Binding-site contacts:
Ligand atom O10 contacts residue ARG104 of chain 1.A at 3.4 Å (salt-bridge).
Ligand atom O10 contacts residue THR103 of chain 1.A at 3.6 Å.
Ligand atom O10 contacts residue PRO105 of chain 1.A at 3.8 Å.
Ligand atom C51 contacts residue ILE138 of chain 1.A at 3.6 Å (hydrophobic).
Ligand atom O3 contacts residue GLN116 of chain 1.A at 2.7 Å (h-bond).
Ligand atom C1B contacts residue MG1 of chain 1.C at 3.7 Å.
Ligand atom O3 contacts residue LYS64 of chain 1.A at 2.5 Å (salt-bridge).
Ligand atom C4 contacts residue GLN116 of chain 1.A at 3.8 Å.
Ligand atom O3 contacts residue ASN82 of chain 1.A at 3.0 Å (h-bond).
Ligand atom C3 contacts residue GLN116 of chain 1.A at 3.6 Å.
Ligand atom O21 contacts residue LYS64 of chain 1.A at 3.1 Å (salt-bridge).
Ligand atom O1C contacts residue ILE138 of chain 1.A at 3.8 Å.
Ligand atom C1B contacts residue ILE138 of chain 1.A at 3.4 Å (hydrophobic).
Ligand atom C4 contacts residue ASN82 of chain 1.A at 3.0 Å.
Ligand atom O21 contacts residue GLN116 of chain 1.A at 3.9 Å.
Ligand atom O12 contacts residue MG1 of chain 1.C at 2.3 Å.
Ligand atom C9 contacts residue MET177 of chain 1.B at 3.0 Å (hydrophobic).
Ligand atom C10 contacts residue ARG104 of chain 1.A at 3.9 Å.
Ligand atom O12 contacts residue HIS100 of chain 1.A at 3.1 Å (h-bond).
Ligand atom C5 contacts residue ILE138 of chain 1.A at 3.7 Å (hydrophobic).
Ligand atom C11 contacts residue MG1 of chain 1.C at 3.3 Å.
Ligand atom C12 contacts residue ILE138 of chain 1.A at 3.3 Å (hydrophobic).
Ligand atom C12 contacts residue MG1 of chain 1.C at 3.3 Å.
Ligand atom C62 contacts residue VAL113 of chain 1.A at 3.6 Å (hydrophobic).
Ligand atom O21 contacts residue SER67 of chain 1.A at 3.4 Å (h-bond).
Ligand atom C61 contacts residue PRO105 of chain 1.A at 3.9 Å (hydrophobic).
Ligand atom N21 contacts residue GLN109 of chain 1.A at 3.7 Å.
Ligand atom C10 contacts residue PRO105 of chain 1.A at 3.6 Å (hydrophobic).
Ligand atom C21 contacts residue LYS64 of chain 1.A at 3.9 Å.
Ligand atom C3 contacts residue ASN82 of chain 1.A at 3.5 Å.
Ligand atom O12 contacts residue ILE138 of chain 1.A at 3.8 Å.
Ligand atom C1A contacts residue PRO105 of chain 1.A at 3.7 Å (hydrophobic).
Ligand atom C5 contacts residue GLN116 of chain 1.A at 3.9 Å.
Ligand atom O1C contacts residue PHE86 of chain 1.A at 3.8 Å.
Ligand atom C3 contacts residue LYS64 of chain 1.A at 3.5 Å.
Ligand atom C9 contacts residue ARG104 of chain 1.A at 3.6 Å.
Ligand atom C41 contacts residue ILE138 of chain 1.A at 3.0 Å (hydrophobic).
Ligand atom O11 contacts residue MG1 of chain 1.C at 2.2 Å.
Ligand atom C8 contacts residue MET177 of chain 1.B at 3.0 Å (hydrophobic).
Ligand atom C1C contacts residue ILE138 of chain 1.A at 3.5 Å (hydrophobic).

Sequence of chain 1.B:
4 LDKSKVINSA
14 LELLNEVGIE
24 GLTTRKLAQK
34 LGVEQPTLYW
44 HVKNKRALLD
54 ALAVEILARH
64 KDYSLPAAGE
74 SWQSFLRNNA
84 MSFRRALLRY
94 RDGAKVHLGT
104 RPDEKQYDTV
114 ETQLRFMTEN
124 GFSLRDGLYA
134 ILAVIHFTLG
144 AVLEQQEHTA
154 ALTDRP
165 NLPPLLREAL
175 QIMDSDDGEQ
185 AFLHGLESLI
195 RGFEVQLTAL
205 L

A protein and the small-molecule ligand that binds it are described below.
Small molecule (SMILES): Cc1c2c(c(O)c3c(O)cccc13)C(=O)[C@]1(O)C(=O)C(C(N)=O)=C(O)C[C@@H]1C2

Sequence of chain 1.A:
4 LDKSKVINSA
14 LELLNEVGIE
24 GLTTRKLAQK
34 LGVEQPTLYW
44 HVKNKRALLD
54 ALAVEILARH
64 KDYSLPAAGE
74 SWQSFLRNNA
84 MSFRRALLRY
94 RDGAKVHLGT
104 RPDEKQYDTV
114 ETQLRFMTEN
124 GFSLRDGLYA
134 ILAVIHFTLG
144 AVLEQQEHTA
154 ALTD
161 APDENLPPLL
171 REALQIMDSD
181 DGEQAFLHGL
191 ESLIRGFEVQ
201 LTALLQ